The protein below binds the small molecule below.
Small molecule (SMILES): O=C(NCCS(=O)(=O)c1ccccc1)c1nc([C@@H]2CCCN2C(=O)CSc2ccccc2Cl)[nH]c(=O)c1O

Sequence of chain 1.A:
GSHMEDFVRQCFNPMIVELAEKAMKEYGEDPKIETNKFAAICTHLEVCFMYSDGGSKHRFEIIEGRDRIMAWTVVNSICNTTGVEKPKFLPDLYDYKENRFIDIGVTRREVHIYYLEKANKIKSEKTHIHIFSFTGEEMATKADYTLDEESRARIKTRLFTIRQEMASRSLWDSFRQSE

Binding-site contacts:
Ligand atom C2 contacts residue MN1 of chain 1.C at 3.6 Å.
Ligand atom C22 contacts residue GLU81 of chain 1.A at 3.4 Å.
Ligand atom C3 contacts residue MN1 of chain 1.C at 3.3 Å.
Ligand atom O1 contacts residue MN1 of chain 1.B at 2.2 Å.
Ligand atom O5 contacts residue PHE106 of chain 1.A at 3.9 Å.
Ligand atom N1 contacts residue TYR131 of chain 1.A at 3.9 Å.
Ligand atom O6 contacts residue TYR44 of chain 1.A at 3.9 Å.
Ligand atom O1 contacts residue ILE121 of chain 1.A at 3.0 Å (h-bond).
Ligand atom O1 contacts residue HIS61 of chain 1.A at 3.2 Å (h-bond).
Ligand atom O2 contacts residue MN1 of chain 1.C at 2.2 Å.
Ligand atom C21 contacts residue HIS61 of chain 1.A at 3.9 Å.
Ligand atom C7 contacts residue TYR44 of chain 1.A at 3.5 Å (hydrophobic).
Ligand atom C4 contacts residue HIS61 of chain 1.A at 3.8 Å.
Ligand atom O2 contacts residue ASP120 of chain 1.A at 3.4 Å (salt-bridge).
Ligand atom C10 contacts residue LEU107 of chain 1.A at 3.9 Å (hydrophobic).
Ligand atom C3 contacts residue HIS61 of chain 1.A at 3.9 Å.
Ligand atom C22 contacts residue HIS61 of chain 1.A at 3.2 Å.
Ligand atom C9 contacts residue LEU107 of chain 1.A at 3.3 Å (hydrophobic).
Ligand atom O2 contacts residue ASP109 of chain 1.A at 3.2 Å (salt-bridge).
Ligand atom O1 contacts residue ASP120 of chain 1.A at 3.2 Å (salt-bridge).
Ligand atom C5 contacts residue MN1 of chain 1.C at 3.1 Å.
Ligand atom C4 contacts residue MN1 of chain 1.B at 2.9 Å.
Ligand atom O2 contacts residue MN1 of chain 1.B at 2.2 Å.
Ligand atom O2 contacts residue GLU81 of chain 1.A at 3.7 Å.
Ligand atom C4 contacts residue ASP120 of chain 1.A at 3.9 Å.
Ligand atom C8 contacts residue PHE106 of chain 1.A at 3.9 Å (hydrophobic).
Ligand atom C19 contacts residue LYS54 of chain 1.A at 3.5 Å.
Ligand atom O3 contacts residue GLU81 of chain 1.A at 3.2 Å (salt-bridge).
Ligand atom CL1 contacts residue ILE58 of chain 1.A at 3.7 Å.
Ligand atom C20 contacts residue ILE58 of chain 1.A at 3.7 Å (hydrophobic).
Ligand atom C10 contacts residue ASP120 of chain 1.A at 3.2 Å.
Ligand atom C3 contacts residue MN1 of chain 1.B at 3.0 Å.
Ligand atom C23 contacts residue GLU81 of chain 1.A at 3.0 Å.
Ligand atom C6 contacts residue TYR44 of chain 1.A at 3.5 Å (hydrophobic).
Ligand atom O2 contacts residue HIS61 of chain 1.A at 3.4 Å (h-bond).
Ligand atom C9 contacts residue PHE106 of chain 1.A at 3.8 Å (hydrophobic).
Ligand atom C13 contacts residue PHE106 of chain 1.A at 3.9 Å (hydrophobic).
Ligand atom C25 contacts residue ILE58 of chain 1.A at 3.7 Å (hydrophobic).
Ligand atom O5 contacts residue LEU107 of chain 1.A at 3.1 Å (h-bond).
Ligand atom O3 contacts residue MN1 of chain 1.C at 2.0 Å.